Sequence of chain 1.A:
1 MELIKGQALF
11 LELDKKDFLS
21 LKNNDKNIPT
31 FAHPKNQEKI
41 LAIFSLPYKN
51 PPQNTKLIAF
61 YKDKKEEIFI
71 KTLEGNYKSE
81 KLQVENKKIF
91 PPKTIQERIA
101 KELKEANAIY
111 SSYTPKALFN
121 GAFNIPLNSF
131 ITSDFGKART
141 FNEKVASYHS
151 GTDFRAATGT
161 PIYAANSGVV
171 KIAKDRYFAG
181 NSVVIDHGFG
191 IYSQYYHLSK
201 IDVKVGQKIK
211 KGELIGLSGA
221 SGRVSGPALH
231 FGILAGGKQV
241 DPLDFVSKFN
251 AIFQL

Binding-site contacts:
Ligand atom C1 contacts residue TYR196 of chain 1.A at 3.5 Å (hydrophobic).
Ligand atom C7 contacts residue PHE178 of chain 1.A at 3.9 Å (hydrophobic).
Ligand atom C14 contacts residue ZN1 of chain 1.B at 3.2 Å.
Ligand atom C9 contacts residue HIS230 of chain 1.A at 3.5 Å.
Ligand atom C2 contacts residue TYR196 of chain 1.A at 3.8 Å (hydrophobic).
Ligand atom O2 contacts residue TYR196 of chain 1.A at 3.8 Å.
Ligand atom C6 contacts residue TYR196 of chain 1.A at 3.4 Å (hydrophobic).
Ligand atom N7 contacts residue ZN1 of chain 1.B at 2.4 Å.
Ligand atom N7 contacts residue HIS230 of chain 1.A at 3.8 Å.
Ligand atom C9 contacts residue SER150 of chain 1.A at 3.3 Å.
Ligand atom C6 contacts residue ALA179 of chain 1.A at 3.9 Å (hydrophobic).
Ligand atom O8 contacts residue ASP153 of chain 1.A at 3.2 Å (salt-bridge).
Ligand atom N1 contacts residue ARG176 of chain 1.A at 4.0 Å.
Ligand atom C5 contacts residue TYR196 of chain 1.A at 3.5 Å (hydrophobic).
Ligand atom N7 contacts residue HIS197 of chain 1.A at 3.3 Å (h-bond).
Ligand atom C4 contacts residue TYR196 of chain 1.A at 3.9 Å (hydrophobic).
Ligand atom C10 contacts residue ZN1 of chain 1.B at 3.9 Å.
Ligand atom C10 contacts residue SER150 of chain 1.A at 4.1 Å.
Ligand atom C10 contacts residue HIS230 of chain 1.A at 3.6 Å.
Ligand atom N1 contacts residue GLN239 of chain 1.A at 4.0 Å.
Ligand atom C8 contacts residue SER150 of chain 1.A at 3.9 Å.
Ligand atom O8 contacts residue HIS230 of chain 1.A at 3.9 Å.
Ligand atom C3 contacts residue SER150 of chain 1.A at 3.3 Å.
Ligand atom C1 contacts residue ALA179 of chain 1.A at 3.9 Å (hydrophobic).
Ligand atom O2 contacts residue TYR110 of chain 1.A at 4.1 Å.
Ligand atom N1 contacts residue TYR110 of chain 1.A at 2.4 Å (h-bond).
Ligand atom O8 contacts residue HIS197 of chain 1.A at 3.6 Å.
Ligand atom O2 contacts residue ARG176 of chain 1.A at 2.5 Å (salt-bridge).
Ligand atom C3 contacts residue TYR196 of chain 1.A at 4.0 Å (hydrophobic).
Ligand atom O1 contacts residue TYR110 of chain 1.A at 3.8 Å.
Ligand atom S1 contacts residue TYR196 of chain 1.A at 3.4 Å (h-bond).
Ligand atom N1 contacts residue GLN194 of chain 1.A at 2.9 Å (h-bond).
Ligand atom S1 contacts residue ARG176 of chain 1.A at 4.0 Å.
Ligand atom O8 contacts residue ARG223 of chain 1.A at 3.0 Å (salt-bridge).
Ligand atom N1 contacts residue TYR196 of chain 1.A at 2.5 Å (h-bond).
Ligand atom S1 contacts residue TYR110 of chain 1.A at 3.8 Å.
Ligand atom C2 contacts residue SER150 of chain 1.A at 4.0 Å.
Ligand atom C6 contacts residue ARG176 of chain 1.A at 4.1 Å.
Ligand atom O7 contacts residue ZN1 of chain 1.B at 3.5 Å.
Ligand atom O8 contacts residue ZN1 of chain 1.B at 2.1 Å.

The small molecule below binds the protein below.
Small molecule (SMILES): NS(=O)(=O)c1ccc(-c2ccc(CC(=O)NO)cc2)cc1